Binding-site contacts:
Ligand atom C4 contacts residue HIS149 of chain 26.E at 4.4 Å.
Ligand atom O6 contacts residue HIS149 of chain 26.E at 3.0 Å (h-bond).
Ligand atom O5 contacts residue HIS149 of chain 26.E at 3.5 Å (h-bond).
Ligand atom C1 contacts residue HIS149 of chain 26.E at 3.6 Å.
Ligand atom C7 contacts residue ASN153 of chain 26.E at 3.3 Å.
Ligand atom N2 contacts residue ASN153 of chain 26.E at 2.9 Å (h-bond).
Ligand atom C7 contacts residue HIS149 of chain 26.E at 4.5 Å.
Ligand atom C5 contacts residue ASN153 of chain 26.E at 3.6 Å.
Ligand atom O7 contacts residue ASN153 of chain 26.E at 3.3 Å (h-bond).
Ligand atom O5 contacts residue HIS158 of chain 26.E at 3.1 Å (h-bond).
Ligand atom C3 contacts residue ASN153 of chain 26.E at 3.8 Å.
Ligand atom C3 contacts residue HIS149 of chain 26.E at 4.5 Å.
Ligand atom O6 contacts residue ASN153 of chain 26.E at 4.5 Å.
Ligand atom O7 contacts residue HIS149 of chain 26.E at 3.6 Å.
Ligand atom C1 contacts residue ASN153 of chain 26.E at 1.4 Å.
Ligand atom C6 contacts residue HIS158 of chain 26.E at 4.0 Å.
Ligand atom C2 contacts residue HIS149 of chain 26.E at 3.7 Å.
Ligand atom C1 contacts residue THR155 of chain 26.E at 4.0 Å.
Ligand atom C2 contacts residue ASN153 of chain 26.E at 2.4 Å.
Ligand atom C5 contacts residue HIS158 of chain 26.E at 4.2 Å.
Ligand atom O5 contacts residue THR155 of chain 26.E at 4.3 Å.
Ligand atom O5 contacts residue ASN153 of chain 26.E at 2.3 Å (h-bond).
Ligand atom C8 contacts residue ASN153 of chain 26.E at 4.0 Å.
Ligand atom C8 contacts residue GLY102 of chain 26.C at 3.3 Å.
Ligand atom C4 contacts residue ASN153 of chain 26.E at 4.2 Å.
Ligand atom O6 contacts residue GLY156 of chain 26.E at 4.5 Å.
Ligand atom C6 contacts residue HIS149 of chain 26.E at 4.2 Å.
Ligand atom O6 contacts residue HIS158 of chain 26.E at 2.8 Å (h-bond).
Ligand atom C5 contacts residue HIS149 of chain 26.E at 4.4 Å.
Ligand atom C1 contacts residue HIS158 of chain 26.E at 3.9 Å.
Ligand atom O3 contacts residue HIS149 of chain 26.E at 4.2 Å.

Sequence of chain 26.C:
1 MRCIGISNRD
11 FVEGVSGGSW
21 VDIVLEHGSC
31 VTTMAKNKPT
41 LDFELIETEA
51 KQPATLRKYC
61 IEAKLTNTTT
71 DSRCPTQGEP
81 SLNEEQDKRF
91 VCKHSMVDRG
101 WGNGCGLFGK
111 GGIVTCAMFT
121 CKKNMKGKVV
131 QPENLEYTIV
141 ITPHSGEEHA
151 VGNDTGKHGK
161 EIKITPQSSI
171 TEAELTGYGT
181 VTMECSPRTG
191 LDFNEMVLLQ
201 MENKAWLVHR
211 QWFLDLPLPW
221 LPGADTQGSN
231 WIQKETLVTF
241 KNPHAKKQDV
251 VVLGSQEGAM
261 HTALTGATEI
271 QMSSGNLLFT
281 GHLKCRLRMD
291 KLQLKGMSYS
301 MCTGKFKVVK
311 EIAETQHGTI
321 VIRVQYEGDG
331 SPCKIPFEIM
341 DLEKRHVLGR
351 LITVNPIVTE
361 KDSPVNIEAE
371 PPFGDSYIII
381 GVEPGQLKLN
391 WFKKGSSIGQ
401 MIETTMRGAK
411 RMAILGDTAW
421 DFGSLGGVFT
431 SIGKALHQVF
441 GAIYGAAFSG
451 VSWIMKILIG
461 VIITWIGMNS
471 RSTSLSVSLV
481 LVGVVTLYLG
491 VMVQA

Sequence of chain 26.E:
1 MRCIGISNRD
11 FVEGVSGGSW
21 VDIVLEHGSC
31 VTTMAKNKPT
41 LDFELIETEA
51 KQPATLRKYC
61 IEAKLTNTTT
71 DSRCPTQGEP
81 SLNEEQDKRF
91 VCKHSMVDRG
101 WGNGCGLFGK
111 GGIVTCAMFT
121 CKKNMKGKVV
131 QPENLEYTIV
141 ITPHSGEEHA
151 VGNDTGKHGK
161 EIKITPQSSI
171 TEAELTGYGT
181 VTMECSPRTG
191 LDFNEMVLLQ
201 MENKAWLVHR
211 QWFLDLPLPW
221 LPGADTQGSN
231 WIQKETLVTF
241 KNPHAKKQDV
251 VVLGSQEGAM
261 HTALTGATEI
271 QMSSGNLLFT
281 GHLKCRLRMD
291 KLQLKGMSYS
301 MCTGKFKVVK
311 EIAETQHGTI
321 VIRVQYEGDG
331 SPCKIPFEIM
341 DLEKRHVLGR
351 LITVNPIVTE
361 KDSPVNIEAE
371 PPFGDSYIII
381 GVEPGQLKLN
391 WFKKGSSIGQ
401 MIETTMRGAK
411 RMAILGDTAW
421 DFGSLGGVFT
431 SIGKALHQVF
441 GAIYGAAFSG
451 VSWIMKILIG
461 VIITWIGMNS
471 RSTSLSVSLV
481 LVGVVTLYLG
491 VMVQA

A small-molecule ligand and the protein it binds are described below.
Small molecule (SMILES): CC(=O)N[C@H]1[C@H](O[C@H]2[C@H](O)[C@@H](NC(C)=O)CO[C@@H]2CO)O[C@H](CO)[C@@H](O)[C@@H]1O